Binding-site contacts:
Ligand atom O10 contacts residue GLU142 of chain 1.B at 2.4 Å (salt-bridge).
Ligand atom C1 contacts residue GLU142 of chain 1.B at 3.6 Å.
Ligand atom C1 contacts residue VAL122 of chain 1.B at 4.4 Å (hydrophobic).
Ligand atom P7 contacts residue ASN135 of chain 1.B at 3.5 Å.
Ligand atom C6 contacts residue TYR103 of chain 1.B at 3.7 Å (hydrophobic).
Ligand atom O13 contacts residue HIS180 of chain 1.B at 3.4 Å (h-bond).
Ligand atom C1 contacts residue PHE182 of chain 1.B at 3.6 Å (hydrophobic).
Ligand atom O14 contacts residue TYR105 of chain 1.B at 2.7 Å (h-bond).
Ligand atom C1 contacts residue ALA195 of chain 1.B at 4.1 Å (hydrophobic).
Ligand atom C2 contacts residue GLU142 of chain 1.B at 3.5 Å.
Ligand atom C2 contacts residue PHE182 of chain 1.B at 4.5 Å (hydrophobic).
Ligand atom O10 contacts residue ALA195 of chain 1.B at 4.4 Å.
Ligand atom O14 contacts residue LYS23 of chain 1.A at 3.6 Å (salt-bridge).
Ligand atom O13 contacts residue ASN135 of chain 1.B at 3.3 Å (h-bond).
Ligand atom O12 contacts residue TYR103 of chain 1.B at 3.9 Å.
Ligand atom O13 contacts residue HIS138 of chain 1.B at 3.1 Å (h-bond).
Ligand atom O12 contacts residue ARG97 of chain 1.B at 2.5 Å (salt-bridge).
Ligand atom C1 contacts residue LEU144 of chain 1.B at 3.6 Å (hydrophobic).
Ligand atom O14 contacts residue ARG97 of chain 1.B at 4.1 Å.
Ligand atom P7 contacts residue ARG97 of chain 1.B at 3.7 Å.
Ligand atom C6 contacts residue HIS180 of chain 1.B at 4.3 Å.
Ligand atom P7 contacts residue HIS180 of chain 1.B at 4.4 Å.
Ligand atom P7 contacts residue TYR103 of chain 1.B at 4.2 Å.
Ligand atom C1 contacts residue LEU193 of chain 1.B at 3.8 Å (hydrophobic).
Ligand atom O13 contacts residue GLU142 of chain 1.B at 4.2 Å.
Ligand atom O12 contacts residue ASN135 of chain 1.B at 2.7 Å (h-bond).
Ligand atom O12 contacts residue TYR105 of chain 1.B at 4.1 Å.
Ligand atom O10 contacts residue HIS180 of chain 1.B at 3.7 Å.
Ligand atom C6 contacts residue ASN135 of chain 1.B at 4.5 Å.
Ligand atom P7 contacts residue TYR105 of chain 1.B at 3.8 Å.
Ligand atom C6 contacts residue PHE182 of chain 1.B at 4.3 Å (hydrophobic).
Ligand atom O10 contacts residue HIS138 of chain 1.B at 4.2 Å.

Sequence of chain 1.A:
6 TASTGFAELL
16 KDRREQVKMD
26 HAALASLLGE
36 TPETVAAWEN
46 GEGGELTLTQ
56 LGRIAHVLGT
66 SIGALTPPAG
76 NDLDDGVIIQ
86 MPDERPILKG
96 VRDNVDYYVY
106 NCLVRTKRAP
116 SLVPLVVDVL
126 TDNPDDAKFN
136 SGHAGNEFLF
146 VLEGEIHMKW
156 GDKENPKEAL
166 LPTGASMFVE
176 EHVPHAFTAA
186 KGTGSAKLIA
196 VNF

Sequence of chain 1.B:
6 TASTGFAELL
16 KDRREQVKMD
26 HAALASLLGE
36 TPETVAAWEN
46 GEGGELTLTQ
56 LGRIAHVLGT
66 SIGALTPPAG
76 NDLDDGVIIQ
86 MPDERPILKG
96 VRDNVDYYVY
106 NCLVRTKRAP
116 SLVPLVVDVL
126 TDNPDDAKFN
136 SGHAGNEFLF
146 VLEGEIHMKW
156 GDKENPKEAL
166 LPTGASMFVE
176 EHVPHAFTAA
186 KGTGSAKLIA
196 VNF

A protein and the small-molecule ligand that binds it are described below.
Small molecule (SMILES): C[C@@H](O)CP(=O)(O)O